Sequence of chain 1.A:
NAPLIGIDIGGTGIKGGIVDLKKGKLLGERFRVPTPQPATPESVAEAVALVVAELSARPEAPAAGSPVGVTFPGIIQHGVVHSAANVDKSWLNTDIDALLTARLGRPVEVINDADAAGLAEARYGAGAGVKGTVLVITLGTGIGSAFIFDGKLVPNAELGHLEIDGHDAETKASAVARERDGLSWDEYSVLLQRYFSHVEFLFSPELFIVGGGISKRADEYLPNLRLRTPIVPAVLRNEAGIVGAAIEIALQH

The protein below binds the small molecule below.
Small molecule (SMILES): OC[C@H]1O[C@@H](O)[C@H](O)[C@@H](O)[C@@H]1O

Binding-site contacts:
Ligand atom O1 contacts residue HIS171 of chain 1.A at 3.2 Å (h-bond).
Ligand atom O3 contacts residue PRO83 of chain 1.A at 3.3 Å.
Ligand atom C5 contacts residue GLY154 of chain 1.A at 3.6 Å.
Ligand atom C2 contacts residue HIS171 of chain 1.A at 3.8 Å.
Ligand atom O5 contacts residue GLY152 of chain 1.A at 3.8 Å.
Ligand atom O3 contacts residue GLY84 of chain 1.A at 3.2 Å (h-bond).
Ligand atom O3 contacts residue GLU168 of chain 1.A at 2.6 Å (salt-bridge).
Ligand atom O6 contacts residue ASP123 of chain 1.A at 2.6 Å (salt-bridge).
Ligand atom O1 contacts residue GLU180 of chain 1.A at 2.6 Å (salt-bridge).
Ligand atom C1 contacts residue HIS171 of chain 1.A at 3.6 Å.
Ligand atom C3 contacts residue PRO83 of chain 1.A at 4.0 Å (hydrophobic).
Ligand atom C3 contacts residue ASN122 of chain 1.A at 4.0 Å.
Ligand atom C1 contacts residue ASN96 of chain 1.A at 4.2 Å.
Ligand atom C6 contacts residue GLY154 of chain 1.A at 3.7 Å.
Ligand atom O3 contacts residue ASN122 of chain 1.A at 3.0 Å (h-bond).
Ligand atom O4 contacts residue ALA124 of chain 1.A at 3.7 Å.
Ligand atom C2 contacts residue PRO83 of chain 1.A at 3.8 Å (hydrophobic).
Ligand atom C6 contacts residue ILE153 of chain 1.A at 4.0 Å (hydrophobic).
Ligand atom O2 contacts residue GLU168 of chain 1.A at 2.6 Å (salt-bridge).
Ligand atom C4 contacts residue ASN122 of chain 1.A at 4.0 Å.
Ligand atom C3 contacts residue GLU168 of chain 1.A at 3.2 Å.
Ligand atom C6 contacts residue GLY152 of chain 1.A at 4.1 Å.
Ligand atom O1 contacts residue GLY152 of chain 1.A at 4.2 Å.
Ligand atom O4 contacts residue ASP123 of chain 1.A at 2.5 Å (salt-bridge).
Ligand atom C4 contacts residue ASP123 of chain 1.A at 3.3 Å.
Ligand atom O1 contacts residue ASN96 of chain 1.A at 3.0 Å (h-bond).
Ligand atom C2 contacts residue GLU168 of chain 1.A at 3.5 Å.
Ligand atom O6 contacts residue PRO83 of chain 1.A at 3.8 Å.
Ligand atom O5 contacts residue GLU180 of chain 1.A at 3.7 Å.
Ligand atom C1 contacts residue GLU180 of chain 1.A at 3.2 Å.
Ligand atom O1 contacts residue ALA95 of chain 1.A at 3.4 Å.
Ligand atom C6 contacts residue ASP123 of chain 1.A at 3.5 Å.
Ligand atom C1 contacts residue ILE153 of chain 1.A at 3.8 Å (hydrophobic).
Ligand atom O4 contacts residue ASN122 of chain 1.A at 3.3 Å (h-bond).
Ligand atom O2 contacts residue HIS171 of chain 1.A at 2.8 Å (h-bond).
Ligand atom O4 contacts residue GLY154 of chain 1.A at 3.8 Å.
Ligand atom C5 contacts residue ILE153 of chain 1.A at 3.5 Å (hydrophobic).
Ligand atom O2 contacts residue ALA95 of chain 1.A at 3.7 Å.
Ligand atom O5 contacts residue ILE153 of chain 1.A at 3.8 Å.
Ligand atom C4 contacts residue PRO83 of chain 1.A at 4.1 Å (hydrophobic).